Binding-site contacts:
Ligand atom N1 contacts residue ILE107 of chain 2.A at 3.4 Å.
Ligand atom O2G contacts residue ASP168 of chain 2.A at 2.9 Å (salt-bridge).
Ligand atom C2' contacts residue ASP111 of chain 2.A at 3.3 Å.
Ligand atom N6 contacts residue ALA50 of chain 2.A at 3.3 Å.
Ligand atom N7 contacts residue MET105 of chain 2.A at 3.6 Å.
Ligand atom PG contacts residue ASP168 of chain 2.A at 3.6 Å.
Ligand atom C2 contacts residue ILE107 of chain 2.A at 3.6 Å (hydrophobic).
Ligand atom N6 contacts residue ILE84 of chain 2.A at 3.7 Å.
Ligand atom C2 contacts residue MET108 of chain 2.A at 3.3 Å (hydrophobic).
Ligand atom O1A contacts residue ASN155 of chain 2.A at 3.2 Å (h-bond).
Ligand atom PA contacts residue LYS52 of chain 2.A at 3.6 Å.
Ligand atom N3B contacts residue MG1 of chain 2.C at 3.7 Å.
Ligand atom PB contacts residue MG1 of chain 2.C at 3.4 Å.
Ligand atom N3B contacts residue ASP168 of chain 2.A at 2.6 Å (salt-bridge).
Ligand atom C6 contacts residue LEU157 of chain 2.A at 3.6 Å (hydrophobic).
Ligand atom C2 contacts residue ILE28 of chain 2.A at 3.6 Å (hydrophobic).
Ligand atom N6 contacts residue ASP106 of chain 2.A at 2.6 Å (salt-bridge).
Ligand atom O2B contacts residue MG1 of chain 2.C at 2.3 Å.
Ligand atom O2' contacts residue ASP111 of chain 2.A at 2.4 Å (salt-bridge).
Ligand atom PG contacts residue LYS52 of chain 2.A at 3.5 Å.
Ligand atom PB contacts residue ASP168 of chain 2.A at 3.4 Å.
Ligand atom O4' contacts residue VAL36 of chain 2.A at 3.4 Å.
Ligand atom C6 contacts residue ALA50 of chain 2.A at 3.5 Å (hydrophobic).
Ligand atom C6 contacts residue ASP106 of chain 2.A at 3.7 Å.
Ligand atom O1A contacts residue MG1 of chain 2.C at 2.0 Å.
Ligand atom O2G contacts residue GLU71 of chain 2.A at 3.0 Å (salt-bridge).
Ligand atom O3A contacts residue LYS52 of chain 2.A at 3.1 Å (salt-bridge).
Ligand atom O3' contacts residue ALA154 of chain 2.A at 2.8 Å (h-bond).
Ligand atom O2G contacts residue LYS52 of chain 2.A at 2.9 Å (salt-bridge).
Ligand atom C3' contacts residue ALA154 of chain 2.A at 3.6 Å (hydrophobic).
Ligand atom N3 contacts residue ILE28 of chain 2.A at 3.6 Å.
Ligand atom C5 contacts residue LEU157 of chain 2.A at 3.6 Å (hydrophobic).
Ligand atom N1 contacts residue MET108 of chain 2.A at 3.1 Å (h-bond).
Ligand atom O1G contacts residue LYS52 of chain 2.A at 3.3 Å (salt-bridge).
Ligand atom O3' contacts residue ASP111 of chain 2.A at 3.4 Å (salt-bridge).
Ligand atom PA contacts residue MG1 of chain 2.C at 3.3 Å.
Ligand atom O1B contacts residue GLY31 of chain 2.A at 3.5 Å.
Ligand atom O2A contacts residue LYS52 of chain 2.A at 2.8 Å (salt-bridge).
Ligand atom O2B contacts residue ASP168 of chain 2.A at 3.2 Å (salt-bridge).
Ligand atom O1A contacts residue ASP168 of chain 2.A at 2.9 Å (salt-bridge).

Sequence of chain 2.A:
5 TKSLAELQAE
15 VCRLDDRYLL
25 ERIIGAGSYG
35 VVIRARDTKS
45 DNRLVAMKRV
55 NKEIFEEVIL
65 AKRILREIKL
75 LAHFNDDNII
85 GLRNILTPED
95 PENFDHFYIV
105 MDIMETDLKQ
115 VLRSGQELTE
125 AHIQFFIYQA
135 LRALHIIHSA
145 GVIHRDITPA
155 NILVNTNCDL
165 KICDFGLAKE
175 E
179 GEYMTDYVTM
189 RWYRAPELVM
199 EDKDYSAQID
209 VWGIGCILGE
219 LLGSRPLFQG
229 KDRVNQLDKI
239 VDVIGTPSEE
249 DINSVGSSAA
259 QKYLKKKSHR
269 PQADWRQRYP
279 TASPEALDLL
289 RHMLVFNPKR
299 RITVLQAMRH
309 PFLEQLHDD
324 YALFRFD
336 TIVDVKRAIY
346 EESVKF

A small-molecule ligand and the protein it binds are described below.
Small molecule (SMILES): Nc1ncnc2c1ncn2[C@@H]1O[C@H](CO[P](=O)(O)O[P](=O)(O)NP(=O)(O)O)[C@@H](O)[C@H]1O